Binding-site contacts:
Ligand atom CB contacts residue VAL96 of chain 1.C at 3.6 Å (hydrophobic).
Ligand atom OD1 contacts residue ALA121 of chain 1.C at 3.2 Å (h-bond).
Ligand atom CG contacts residue ASP97 of chain 1.C at 4.5 Å.
Ligand atom N contacts residue GLU290 of chain 1.D at 2.8 Å (salt-bridge).
Ligand atom N contacts residue ASN255 of chain 1.D at 3.5 Å (h-bond).
Ligand atom OXT contacts residue GLN66 of chain 1.C at 3.8 Å.
Ligand atom CB contacts residue ASP97 of chain 1.C at 3.2 Å.
Ligand atom C contacts residue GLN66 of chain 1.C at 3.8 Å.
Ligand atom OXT contacts residue SER65 of chain 1.C at 2.3 Å (h-bond).
Ligand atom OXT contacts residue GLY64 of chain 1.C at 4.4 Å.
Ligand atom OD2 contacts residue VAL96 of chain 1.C at 2.9 Å (h-bond).
Ligand atom OXT contacts residue VAL96 of chain 1.C at 3.6 Å.
Ligand atom CA contacts residue GLU290 of chain 1.D at 3.3 Å.
Ligand atom OXT contacts residue GLY95 of chain 1.C at 3.3 Å.
Ligand atom C contacts residue GLY95 of chain 1.C at 3.5 Å.
Ligand atom CG contacts residue VAL96 of chain 1.C at 3.5 Å (hydrophobic).
Ligand atom C contacts residue SER65 of chain 1.C at 3.4 Å.
Ligand atom O contacts residue GLY64 of chain 1.C at 3.5 Å.
Ligand atom CA contacts residue GLN66 of chain 1.C at 4.2 Å.
Ligand atom O contacts residue GLN66 of chain 1.C at 4.0 Å.
Ligand atom CB contacts residue GLU290 of chain 1.D at 3.7 Å.
Ligand atom O contacts residue SER65 of chain 1.C at 3.0 Å (h-bond).
Ligand atom CA contacts residue ASP97 of chain 1.C at 3.9 Å.
Ligand atom OD2 contacts residue GLY95 of chain 1.C at 3.1 Å.
Ligand atom CG contacts residue GLY95 of chain 1.C at 4.2 Å.
Ligand atom OD2 contacts residue ALA121 of chain 1.C at 3.5 Å (h-bond).
Ligand atom C contacts residue GLY64 of chain 1.C at 4.3 Å.
Ligand atom N contacts residue GLN66 of chain 1.C at 3.2 Å (h-bond).
Ligand atom OD1 contacts residue VAL96 of chain 1.C at 3.8 Å.
Ligand atom OXT contacts residue ASP97 of chain 1.C at 3.4 Å.
Ligand atom C contacts residue ASP97 of chain 1.C at 4.2 Å.
Ligand atom N contacts residue ASP97 of chain 1.C at 2.9 Å (salt-bridge).
Ligand atom CG contacts residue ALA121 of chain 1.C at 3.8 Å (hydrophobic).
Ligand atom O contacts residue GLY95 of chain 1.C at 3.5 Å.
Ligand atom C contacts residue VAL96 of chain 1.C at 4.2 Å (hydrophobic).

Sequence of chain 1.D:
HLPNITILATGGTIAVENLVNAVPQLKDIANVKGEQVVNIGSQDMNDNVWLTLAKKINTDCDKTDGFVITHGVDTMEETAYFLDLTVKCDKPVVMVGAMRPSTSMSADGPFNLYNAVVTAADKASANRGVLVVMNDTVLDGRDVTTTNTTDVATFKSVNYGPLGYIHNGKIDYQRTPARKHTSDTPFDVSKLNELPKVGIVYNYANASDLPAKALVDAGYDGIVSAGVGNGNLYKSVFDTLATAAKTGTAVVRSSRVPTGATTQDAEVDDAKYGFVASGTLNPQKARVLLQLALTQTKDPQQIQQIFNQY

This small molecule binds to this protein.
Small molecule (SMILES): N[C@@H](CC(=O)O)C(=O)O

Sequence of chain 1.C:
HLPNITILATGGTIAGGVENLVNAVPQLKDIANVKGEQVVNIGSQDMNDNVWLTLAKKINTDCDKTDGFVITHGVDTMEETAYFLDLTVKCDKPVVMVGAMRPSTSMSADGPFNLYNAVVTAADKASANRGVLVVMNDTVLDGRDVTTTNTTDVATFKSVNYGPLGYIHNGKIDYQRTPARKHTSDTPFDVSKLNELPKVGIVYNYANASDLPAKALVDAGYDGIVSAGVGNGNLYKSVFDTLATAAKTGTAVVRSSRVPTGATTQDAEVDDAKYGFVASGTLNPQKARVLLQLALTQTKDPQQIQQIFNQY